Binding-site contacts:
Ligand atom O7 contacts residue ASN113 of chain 1.B at 3.9 Å.
Ligand atom O3 contacts residue ARG185 of chain 1.B at 4.2 Å.
Ligand atom O5 contacts residue ASN113 of chain 1.B at 2.3 Å (h-bond).
Ligand atom C3 contacts residue LEU207 of chain 1.A at 4.4 Å (hydrophobic).
Ligand atom C5 contacts residue ASN113 of chain 1.B at 3.6 Å.
Ligand atom C1 contacts residue TYR116 of chain 1.B at 3.8 Å (hydrophobic).
Ligand atom C5 contacts residue ARG185 of chain 1.B at 3.7 Å.
Ligand atom C4 contacts residue LEU207 of chain 1.A at 4.0 Å (hydrophobic).
Ligand atom C8 contacts residue ARG185 of chain 1.B at 3.9 Å.
Ligand atom C4 contacts residue ARG185 of chain 1.B at 3.5 Å.
Ligand atom N2 contacts residue ASN113 of chain 1.B at 3.0 Å (h-bond).
Ligand atom C5 contacts residue TYR116 of chain 1.B at 4.3 Å (hydrophobic).
Ligand atom O7 contacts residue LEU207 of chain 1.A at 3.6 Å.
Ligand atom O3 contacts residue LEU207 of chain 1.A at 4.4 Å.
Ligand atom C6 contacts residue TYR116 of chain 1.B at 3.6 Å (hydrophobic).
Ligand atom C2 contacts residue GLU109 of chain 1.B at 4.1 Å.
Ligand atom C1 contacts residue GLU109 of chain 1.B at 3.5 Å.
Ligand atom O6 contacts residue ASP208 of chain 1.A at 4.2 Å.
Ligand atom O7 contacts residue ARG185 of chain 1.B at 2.3 Å (salt-bridge).
Ligand atom C5 contacts residue PHE189 of chain 1.B at 4.0 Å (hydrophobic).
Ligand atom C2 contacts residue ARG185 of chain 1.B at 4.0 Å.
Ligand atom O6 contacts residue LEU207 of chain 1.A at 4.0 Å.
Ligand atom C3 contacts residue ASN113 of chain 1.B at 3.8 Å.
Ligand atom C6 contacts residue PHE189 of chain 1.B at 3.8 Å (hydrophobic).
Ligand atom C1 contacts residue ARG185 of chain 1.B at 3.9 Å.
Ligand atom N2 contacts residue ARG185 of chain 1.B at 4.1 Å.
Ligand atom C7 contacts residue ASN113 of chain 1.B at 3.6 Å.
Ligand atom O6 contacts residue TYR116 of chain 1.B at 3.2 Å (h-bond).
Ligand atom C1 contacts residue ASN113 of chain 1.B at 1.4 Å.
Ligand atom O4 contacts residue ARG185 of chain 1.B at 2.7 Å (salt-bridge).
Ligand atom C6 contacts residue ASP208 of chain 1.A at 4.3 Å.
Ligand atom O5 contacts residue TYR116 of chain 1.B at 3.4 Å.
Ligand atom C7 contacts residue ARG185 of chain 1.B at 3.4 Å.
Ligand atom C2 contacts residue LEU207 of chain 1.A at 4.2 Å (hydrophobic).
Ligand atom C4 contacts residue ASN113 of chain 1.B at 4.2 Å.
Ligand atom O5 contacts residue GLU109 of chain 1.B at 3.6 Å (salt-bridge).
Ligand atom O5 contacts residue LEU207 of chain 1.A at 4.3 Å.
Ligand atom C2 contacts residue ASN113 of chain 1.B at 2.5 Å.
Ligand atom C3 contacts residue ARG185 of chain 1.B at 3.5 Å.
Ligand atom O5 contacts residue PHE189 of chain 1.B at 4.3 Å.

A protein and the small-molecule ligand that binds it are described below.
Small molecule (SMILES): CC(=O)N[C@H]1[C@H](O[C@H]2[C@H](O)[C@@H](NC(C)=O)CO[C@@H]2CO)O[C@H](CO)[C@@H](O)[C@@H]1O

Sequence of chain 1.A:
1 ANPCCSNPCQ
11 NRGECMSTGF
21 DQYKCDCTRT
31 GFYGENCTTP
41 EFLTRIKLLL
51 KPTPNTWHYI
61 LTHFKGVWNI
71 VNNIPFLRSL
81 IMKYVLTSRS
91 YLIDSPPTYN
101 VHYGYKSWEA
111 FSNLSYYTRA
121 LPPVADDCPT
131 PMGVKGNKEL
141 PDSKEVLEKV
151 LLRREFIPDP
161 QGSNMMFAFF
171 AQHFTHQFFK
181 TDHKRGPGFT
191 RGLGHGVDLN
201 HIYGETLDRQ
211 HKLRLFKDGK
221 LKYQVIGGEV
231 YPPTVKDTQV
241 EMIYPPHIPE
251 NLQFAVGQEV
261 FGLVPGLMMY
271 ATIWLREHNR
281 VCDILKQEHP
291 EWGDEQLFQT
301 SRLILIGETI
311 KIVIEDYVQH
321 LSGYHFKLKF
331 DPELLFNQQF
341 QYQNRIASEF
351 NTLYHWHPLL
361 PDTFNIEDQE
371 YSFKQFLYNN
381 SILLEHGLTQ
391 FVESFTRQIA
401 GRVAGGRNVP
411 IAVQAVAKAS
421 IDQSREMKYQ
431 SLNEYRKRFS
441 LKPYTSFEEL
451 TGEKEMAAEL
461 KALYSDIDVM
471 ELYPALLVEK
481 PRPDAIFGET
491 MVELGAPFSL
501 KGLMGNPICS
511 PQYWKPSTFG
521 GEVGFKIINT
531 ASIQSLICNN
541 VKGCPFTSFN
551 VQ

Sequence of chain 1.B:
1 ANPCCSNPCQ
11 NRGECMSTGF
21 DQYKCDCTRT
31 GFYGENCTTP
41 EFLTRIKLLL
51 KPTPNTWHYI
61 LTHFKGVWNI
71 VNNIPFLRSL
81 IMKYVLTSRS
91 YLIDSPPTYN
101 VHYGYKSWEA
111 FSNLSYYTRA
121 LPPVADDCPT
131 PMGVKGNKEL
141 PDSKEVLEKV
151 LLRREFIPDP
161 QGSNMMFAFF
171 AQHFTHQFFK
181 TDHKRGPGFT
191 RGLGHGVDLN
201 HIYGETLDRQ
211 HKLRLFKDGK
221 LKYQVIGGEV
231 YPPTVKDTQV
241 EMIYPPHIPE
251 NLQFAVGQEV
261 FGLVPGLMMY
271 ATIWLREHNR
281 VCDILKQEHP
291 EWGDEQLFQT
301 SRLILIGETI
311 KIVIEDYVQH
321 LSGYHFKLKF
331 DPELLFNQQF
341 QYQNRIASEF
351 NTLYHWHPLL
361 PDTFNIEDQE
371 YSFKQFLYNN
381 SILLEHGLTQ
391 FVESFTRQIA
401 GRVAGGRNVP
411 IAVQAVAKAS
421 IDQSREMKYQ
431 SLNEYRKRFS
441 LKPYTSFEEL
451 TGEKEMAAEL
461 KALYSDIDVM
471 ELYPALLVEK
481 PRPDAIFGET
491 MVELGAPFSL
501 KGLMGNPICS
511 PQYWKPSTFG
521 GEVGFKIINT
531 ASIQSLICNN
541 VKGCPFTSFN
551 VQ